The small molecule below binds the protein below.
Small molecule (SMILES): CCCCC[C@H](CC(=O)NO)C(=O)N[C@H](C(=O)N1CCC[C@H]1CO)C(C)C

Binding-site contacts:
Ligand atom C3 contacts residue GLN48 of chain 1.A at 3.5 Å.
Ligand atom C17 contacts residue TYR98 of chain 1.A at 3.3 Å (hydrophobic).
Ligand atom O2 contacts residue HIS133 of chain 1.A at 3.4 Å.
Ligand atom C6 contacts residue GLY90 of chain 1.A at 3.7 Å.
Ligand atom O4 contacts residue HIS133 of chain 1.A at 3.6 Å (h-bond).
Ligand atom C6 contacts residue GLN41 of chain 1.A at 3.2 Å.
Ligand atom O2 contacts residue ZN1 of chain 1.C at 2.3 Å.
Ligand atom C16 contacts residue GLN41 of chain 1.A at 3.7 Å.
Ligand atom O20 contacts residue GLY90 of chain 1.A at 3.1 Å (h-bond).
Ligand atom O4 contacts residue LEU92 of chain 1.A at 2.8 Å (h-bond).
Ligand atom O2 contacts residue GLU134 of chain 1.A at 2.5 Å (salt-bridge).
Ligand atom C26 contacts residue ASP88 of chain 1.A at 3.1 Å.
Ligand atom O27 contacts residue PHE87 of chain 1.A at 3.6 Å.
Ligand atom N14 contacts residue GLY90 of chain 1.A at 3.4 Å (h-bond).
Ligand atom O4 contacts residue CYS91 of chain 1.A at 3.2 Å (h-bond).
Ligand atom C12 contacts residue GLN41 of chain 1.A at 2.8 Å.
Ligand atom C3 contacts residue LEU92 of chain 1.A at 3.7 Å (hydrophobic).
Ligand atom C18 contacts residue ASP40 of chain 1.A at 3.5 Å.
Ligand atom O27 contacts residue ASP88 of chain 1.A at 2.9 Å (salt-bridge).
Ligand atom O2 contacts residue GLN48 of chain 1.A at 2.4 Å (h-bond).
Ligand atom C9 contacts residue ILE42 of chain 1.A at 3.7 Å (hydrophobic).
Ligand atom N1 contacts residue GLN48 of chain 1.A at 3.0 Å (h-bond).
Ligand atom C17 contacts residue GLN41 of chain 1.A at 3.5 Å.
Ligand atom C18 contacts residue GLN41 of chain 1.A at 2.8 Å.
Ligand atom C3 contacts residue GLU134 of chain 1.A at 3.3 Å.
Ligand atom N1 contacts residue ZN1 of chain 1.C at 3.1 Å.
Ligand atom C11 contacts residue ILE42 of chain 1.A at 3.6 Å (hydrophobic).
Ligand atom C5 contacts residue GLN41 of chain 1.A at 3.0 Å.
Ligand atom C3 contacts residue ZN1 of chain 1.C at 3.0 Å.
Ligand atom N14 contacts residue GLN41 of chain 1.A at 3.1 Å (h-bond).
Ligand atom O4 contacts residue ZN1 of chain 1.C at 2.3 Å.
Ligand atom C5 contacts residue GLY43 of chain 1.A at 3.7 Å.
Ligand atom C9 contacts residue ILE130 of chain 1.A at 3.6 Å (hydrophobic).
Ligand atom O2 contacts residue HIS137 of chain 1.A at 3.2 Å.
Ligand atom N1 contacts residue GLU134 of chain 1.A at 2.1 Å (salt-bridge).
Ligand atom N1 contacts residue GLY43 of chain 1.A at 3.5 Å (h-bond).
Ligand atom O4 contacts residue GLN48 of chain 1.A at 2.8 Å (h-bond).
Ligand atom C7 contacts residue GLU134 of chain 1.A at 3.2 Å.
Ligand atom O13 contacts residue GLN41 of chain 1.A at 3.0 Å.
Ligand atom O13 contacts residue ILE42 of chain 1.A at 3.0 Å (h-bond).

Sequence of chain 1.A:
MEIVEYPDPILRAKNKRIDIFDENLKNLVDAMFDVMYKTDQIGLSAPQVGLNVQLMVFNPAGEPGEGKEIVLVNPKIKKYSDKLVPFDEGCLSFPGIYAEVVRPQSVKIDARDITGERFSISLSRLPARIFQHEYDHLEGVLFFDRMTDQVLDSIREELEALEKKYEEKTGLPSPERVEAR